This protein binds this small molecule.
Small molecule (SMILES): CC(=O)N[C@H]1[C@H](O[C@H]2[C@H](O)[C@@H](NC(C)=O)CO[C@@H]2CO[C@@H]2O[C@@H](C)[C@@H](O)[C@@H](O)[C@@H]2O)O[C@H](CO)[C@@H](O[C@@H]2O[C@H](CO[C@H]3O[C@H](CO)[C@@H](O)[C@H](O)[C@@H]3O[C@@H]3O[C@H](CO)[C@@H](O)[C@H](O)[C@H]3NC(C)=O)[C@@H](O)[C@H](O[C@H]3O[C@H](CO)[C@@H](O)[C@H](O)[C@@H]3O)[C@@H]2O)[C@@H]1O

Binding-site contacts:
Ligand atom O4 contacts residue ARG79 of chain 1.C at 3.8 Å.
Ligand atom O3 contacts residue LYS24 of chain 1.C at 2.4 Å (salt-bridge).
Ligand atom O6 contacts residue GLN73 of chain 1.C at 3.7 Å.
Ligand atom C7 contacts residue ASP43 of chain 1.C at 3.6 Å.
Ligand atom O3 contacts residue ASP43 of chain 1.C at 3.9 Å.
Ligand atom C5 contacts residue PHE21 of chain 1.C at 3.6 Å (hydrophobic).
Ligand atom C7 contacts residue ARG79 of chain 1.C at 3.6 Å.
Ligand atom O6 contacts residue PHE21 of chain 1.C at 3.8 Å.
Ligand atom O2 contacts residue PHE21 of chain 1.C at 3.6 Å.
Ligand atom C2 contacts residue ASN75 of chain 1.C at 2.4 Å.
Ligand atom C8 contacts residue ARG79 of chain 1.C at 3.5 Å.
Ligand atom N2 contacts residue ASP43 of chain 1.C at 2.8 Å (salt-bridge).
Ligand atom C2 contacts residue ASP43 of chain 1.C at 3.6 Å.
Ligand atom C1 contacts residue ASN75 of chain 1.C at 1.4 Å.
Ligand atom C3 contacts residue ASP43 of chain 1.C at 3.5 Å.
Ligand atom O6 contacts residue PHE19 of chain 1.C at 3.7 Å.
Ligand atom C4 contacts residue LYS24 of chain 1.C at 3.2 Å.
Ligand atom N2 contacts residue ASN75 of chain 1.C at 3.0 Å (h-bond).
Ligand atom C6 contacts residue GLN73 of chain 1.C at 3.2 Å.
Ligand atom C8 contacts residue ASP43 of chain 1.C at 3.5 Å.
Ligand atom C3 contacts residue PHE19 of chain 1.C at 3.7 Å (hydrophobic).
Ligand atom O4 contacts residue LYS24 of chain 1.C at 2.7 Å (salt-bridge).
Ligand atom C1 contacts residue PHE19 of chain 1.C at 3.7 Å (hydrophobic).
Ligand atom O5 contacts residue GLN73 of chain 1.C at 3.7 Å.
Ligand atom C5 contacts residue ASN75 of chain 1.C at 3.5 Å.
Ligand atom C2 contacts residue PHE21 of chain 1.C at 3.9 Å (hydrophobic).
Ligand atom C2 contacts residue PHE19 of chain 1.C at 3.6 Å (hydrophobic).
Ligand atom O7 contacts residue ASN75 of chain 1.C at 3.5 Å (h-bond).
Ligand atom C6 contacts residue PHE19 of chain 1.C at 3.9 Å (hydrophobic).
Ligand atom C6 contacts residue PHE21 of chain 1.C at 3.8 Å (hydrophobic).
Ligand atom O7 contacts residue ARG79 of chain 1.C at 2.9 Å (salt-bridge).
Ligand atom O7 contacts residue VAL42 of chain 1.C at 3.6 Å.
Ligand atom C1 contacts residue PHE21 of chain 1.C at 3.8 Å (hydrophobic).
Ligand atom C1 contacts residue THR77 of chain 1.C at 3.3 Å.
Ligand atom C3 contacts residue ASN75 of chain 1.C at 3.7 Å.
Ligand atom O5 contacts residue ASN75 of chain 1.C at 2.1 Å (h-bond).
Ligand atom C6 contacts residue PHE21 of chain 1.C at 3.8 Å (hydrophobic).
Ligand atom C7 contacts residue ASN75 of chain 1.C at 3.6 Å.
Ligand atom C3 contacts residue LYS24 of chain 1.C at 3.3 Å.
Ligand atom C6 contacts residue THR38 of chain 1.C at 3.7 Å.

Sequence of chain 1.C:
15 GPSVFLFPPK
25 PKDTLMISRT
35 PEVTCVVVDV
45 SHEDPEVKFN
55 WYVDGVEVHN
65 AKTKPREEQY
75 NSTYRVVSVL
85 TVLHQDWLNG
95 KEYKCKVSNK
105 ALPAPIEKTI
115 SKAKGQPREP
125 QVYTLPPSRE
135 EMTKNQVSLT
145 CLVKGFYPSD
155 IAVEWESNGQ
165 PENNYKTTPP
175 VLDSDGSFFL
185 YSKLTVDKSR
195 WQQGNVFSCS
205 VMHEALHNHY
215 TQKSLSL